Sequence of chain 2.A:
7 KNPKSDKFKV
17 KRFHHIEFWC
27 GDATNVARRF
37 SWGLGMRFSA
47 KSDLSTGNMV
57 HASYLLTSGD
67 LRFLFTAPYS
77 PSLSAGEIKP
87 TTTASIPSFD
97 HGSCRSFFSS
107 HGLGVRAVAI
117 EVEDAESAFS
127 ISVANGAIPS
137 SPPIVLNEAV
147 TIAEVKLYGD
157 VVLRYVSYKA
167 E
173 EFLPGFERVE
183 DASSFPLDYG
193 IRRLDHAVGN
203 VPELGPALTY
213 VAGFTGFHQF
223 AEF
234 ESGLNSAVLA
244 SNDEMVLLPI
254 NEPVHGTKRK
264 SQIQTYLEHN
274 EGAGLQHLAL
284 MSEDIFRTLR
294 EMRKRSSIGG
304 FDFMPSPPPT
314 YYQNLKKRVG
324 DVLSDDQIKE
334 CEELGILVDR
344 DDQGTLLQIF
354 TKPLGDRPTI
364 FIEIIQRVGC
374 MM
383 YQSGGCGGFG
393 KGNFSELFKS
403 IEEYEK

This small molecule binds to this protein.
Small molecule (SMILES): CCOC(=O)c1nc2ccc(C(=O)C3=C(O)CCCC3=O)c(C)c2c(=O)n1-c1ccccc1

Binding-site contacts:
Ligand atom O7 contacts residue HIS280 of chain 2.A at 3.4 Å (h-bond).
Ligand atom C1 contacts residue PHE391 of chain 2.A at 3.8 Å (hydrophobic).
Ligand atom C9 contacts residue HIS280 of chain 2.A at 3.6 Å.
Ligand atom C2 contacts residue SER239 of chain 2.A at 3.6 Å.
Ligand atom O33 contacts residue PHE396 of chain 2.A at 3.2 Å.
Ligand atom C12 contacts residue PHE391 of chain 2.A at 3.3 Å (hydrophobic).
Ligand atom O7 contacts residue HIS198 of chain 2.A at 3.1 Å (h-bond).
Ligand atom O11 contacts residue CO1 of chain 2.B at 2.0 Å.
Ligand atom C13 contacts residue GLY392 of chain 2.A at 3.4 Å.
Ligand atom C14 contacts residue PHE353 of chain 2.A at 3.6 Å (hydrophobic).
Ligand atom C17 contacts residue HIS280 of chain 2.A at 3.6 Å.
Ligand atom O7 contacts residue PHE391 of chain 2.A at 3.8 Å.
Ligand atom C17 contacts residue PHE353 of chain 2.A at 3.6 Å (hydrophobic).
Ligand atom C12 contacts residue PHE353 of chain 2.A at 3.7 Å (hydrophobic).
Ligand atom C14 contacts residue PHE396 of chain 2.A at 3.6 Å (hydrophobic).
Ligand atom O11 contacts residue GLU366 of chain 2.A at 3.0 Å (salt-bridge).
Ligand atom C9 contacts residue PHE391 of chain 2.A at 3.6 Å (hydrophobic).
Ligand atom C6 contacts residue HIS280 of chain 2.A at 3.8 Å.
Ligand atom O11 contacts residue HIS280 of chain 2.A at 3.1 Å (h-bond).
Ligand atom C6 contacts residue CO1 of chain 2.B at 3.2 Å.
Ligand atom N18 contacts residue PHE396 of chain 2.A at 3.7 Å.
Ligand atom C9 contacts residue CO1 of chain 2.B at 3.0 Å.
Ligand atom C5 contacts residue HIS280 of chain 2.A at 3.7 Å.
Ligand atom C15 contacts residue PHE353 of chain 2.A at 3.4 Å (hydrophobic).
Ligand atom C10 contacts residue PHE353 of chain 2.A at 3.4 Å (hydrophobic).
Ligand atom C1 contacts residue PRO252 of chain 2.A at 3.6 Å (hydrophobic).
Ligand atom C3 contacts residue ASN254 of chain 2.A at 3.6 Å.
Ligand atom C19 contacts residue PHE396 of chain 2.A at 3.7 Å (hydrophobic).
Ligand atom O30 contacts residue LEU399 of chain 2.A at 3.1 Å.
Ligand atom C13 contacts residue PHE396 of chain 2.A at 3.7 Å (hydrophobic).
Ligand atom O11 contacts residue PHE391 of chain 2.A at 3.6 Å.
Ligand atom C5 contacts residue CO1 of chain 2.B at 3.6 Å.
Ligand atom O11 contacts residue PHE353 of chain 2.A at 3.7 Å.
Ligand atom O7 contacts residue CO1 of chain 2.B at 2.1 Å.
Ligand atom C2 contacts residue ASN254 of chain 2.A at 3.4 Å.
Ligand atom C24 contacts residue LEU399 of chain 2.A at 3.7 Å (hydrophobic).
Ligand atom C13 contacts residue PHE353 of chain 2.A at 3.8 Å (hydrophobic).
Ligand atom C3 contacts residue SER239 of chain 2.A at 3.6 Å.
Ligand atom O33 contacts residue LEU399 of chain 2.A at 3.8 Å.
Ligand atom C16 contacts residue PHE353 of chain 2.A at 3.2 Å (hydrophobic).